Sequence of chain 1.C:
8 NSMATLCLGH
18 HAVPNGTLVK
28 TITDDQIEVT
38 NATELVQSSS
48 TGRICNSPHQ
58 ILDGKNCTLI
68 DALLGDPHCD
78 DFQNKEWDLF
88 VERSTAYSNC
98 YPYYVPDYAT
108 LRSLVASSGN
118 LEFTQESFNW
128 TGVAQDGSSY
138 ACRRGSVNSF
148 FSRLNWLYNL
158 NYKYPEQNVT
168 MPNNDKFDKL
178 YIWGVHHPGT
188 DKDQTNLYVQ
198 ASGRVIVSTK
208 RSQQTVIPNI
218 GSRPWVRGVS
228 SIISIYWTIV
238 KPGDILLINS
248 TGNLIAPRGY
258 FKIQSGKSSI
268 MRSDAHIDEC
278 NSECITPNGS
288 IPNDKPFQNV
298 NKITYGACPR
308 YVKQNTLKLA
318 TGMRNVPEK

Binding-site contacts:
Ligand atom O5 contacts residue LEU244 of chain 1.E at 4.3 Å.
Ligand atom C3 contacts residue TRP222 of chain 1.C at 4.3 Å (hydrophobic).
Ligand atom O7 contacts residue TRP222 of chain 1.C at 3.0 Å (h-bond).
Ligand atom C7 contacts residue NAG1 of chain 1.V at 3.6 Å.
Ligand atom C5 contacts residue LEU244 of chain 1.E at 4.2 Å (hydrophobic).
Ligand atom N2 contacts residue ASN165 of chain 1.E at 2.9 Å (h-bond).
Ligand atom C8 contacts residue THR187 of chain 1.C at 4.3 Å.
Ligand atom O5 contacts residue ASN165 of chain 1.E at 2.4 Å (h-bond).
Ligand atom C6 contacts residue TRP222 of chain 1.C at 3.9 Å (hydrophobic).
Ligand atom C1 contacts residue ASN165 of chain 1.E at 1.4 Å.
Ligand atom O3 contacts residue TYR137 of chain 1.C at 4.3 Å.
Ligand atom C2 contacts residue SER219 of chain 1.C at 4.4 Å.
Ligand atom C8 contacts residue NAG2 of chain 1.V at 4.1 Å.
Ligand atom O7 contacts residue ARG220 of chain 1.C at 4.1 Å.
Ligand atom C5 contacts residue TRP222 of chain 1.C at 4.0 Å (hydrophobic).
Ligand atom C7 contacts residue TRP222 of chain 1.C at 4.0 Å (hydrophobic).
Ligand atom O7 contacts residue NAG2 of chain 1.V at 4.1 Å.
Ligand atom C5 contacts residue ASN165 of chain 1.E at 3.7 Å.
Ligand atom C3 contacts residue ASN165 of chain 1.E at 3.8 Å.
Ligand atom C2 contacts residue TRP222 of chain 1.C at 3.9 Å (hydrophobic).
Ligand atom C8 contacts residue SER219 of chain 1.C at 4.4 Å.
Ligand atom O3 contacts residue TRP222 of chain 1.C at 3.7 Å.
Ligand atom O7 contacts residue ASN165 of chain 1.E at 4.2 Å.
Ligand atom C8 contacts residue ILE242 of chain 1.E at 4.3 Å (hydrophobic).
Ligand atom C8 contacts residue NAG1 of chain 1.V at 3.5 Å.
Ligand atom N2 contacts residue NAG1 of chain 1.V at 4.0 Å.
Ligand atom O7 contacts residue NAG1 of chain 1.V at 4.1 Å.
Ligand atom N2 contacts residue SER219 of chain 1.C at 3.7 Å.
Ligand atom C1 contacts residue SER219 of chain 1.C at 4.1 Å.
Ligand atom C4 contacts residue ASN165 of chain 1.E at 4.3 Å.
Ligand atom O7 contacts residue PRO221 of chain 1.C at 3.9 Å.
Ligand atom O4 contacts residue TRP222 of chain 1.C at 4.0 Å.
Ligand atom C4 contacts residue TRP222 of chain 1.C at 4.2 Å (hydrophobic).
Ligand atom N2 contacts residue TRP222 of chain 1.C at 4.2 Å.
Ligand atom O6 contacts residue TRP222 of chain 1.C at 3.7 Å.
Ligand atom C6 contacts residue THR167 of chain 1.E at 4.3 Å.
Ligand atom C7 contacts residue ASN165 of chain 1.E at 3.8 Å.
Ligand atom C2 contacts residue ASN165 of chain 1.E at 2.5 Å.
Ligand atom C8 contacts residue THR167 of chain 1.E at 4.1 Å.
Ligand atom O6 contacts residue THR167 of chain 1.E at 4.2 Å.

Sequence of chain 1.E:
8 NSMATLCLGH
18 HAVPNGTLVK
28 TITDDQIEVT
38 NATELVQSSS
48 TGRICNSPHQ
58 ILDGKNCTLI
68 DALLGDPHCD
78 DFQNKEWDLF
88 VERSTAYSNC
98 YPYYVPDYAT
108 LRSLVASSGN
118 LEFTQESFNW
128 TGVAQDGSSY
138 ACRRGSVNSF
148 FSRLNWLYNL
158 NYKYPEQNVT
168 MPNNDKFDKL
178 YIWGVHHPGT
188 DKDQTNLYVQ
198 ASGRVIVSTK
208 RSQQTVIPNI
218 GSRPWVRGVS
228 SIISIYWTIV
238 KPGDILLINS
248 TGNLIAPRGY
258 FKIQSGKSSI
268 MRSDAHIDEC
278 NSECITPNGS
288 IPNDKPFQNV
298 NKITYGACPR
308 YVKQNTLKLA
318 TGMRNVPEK

The protein below binds the small molecule below.
Small molecule (SMILES): CC(=O)N[C@H]1[C@H](O[C@H]2[C@H](O)[C@@H](NC(C)=O)CO[C@@H]2CO)O[C@H](CO)[C@@H](O[C@H]2O[C@H](CO[C@H]3O[C@H](CO)[C@@H](O)[C@H](O)[C@@H]3O)[C@@H](O)[C@H](O[C@H]3O[C@H](CO)[C@@H](O)[C@H](O)[C@@H]3O[C@H]3O[C@H](CO)[C@@H](O)[C@H](O)[C@@H]3O)[C@@H]2O)[C@@H]1O